Binding-site contacts:
Ligand atom C18 contacts residue LEU322 of chain 1.F at 4.2 Å (hydrophobic).
Ligand atom O34 contacts residue SER192 of chain 1.F at 3.0 Å (h-bond).
Ligand atom C17 contacts residue LEU322 of chain 1.F at 3.6 Å (hydrophobic).
Ligand atom O09 contacts residue ILE324 of chain 1.F at 3.2 Å.
Ligand atom C83 contacts residue LEU377 of chain 1.F at 2.4 Å (hydrophobic).
Ligand atom C08 contacts residue GLY187 of chain 1.F at 4.2 Å.
Ligand atom C10 contacts residue LEU322 of chain 1.F at 4.0 Å (hydrophobic).
Ligand atom C13 contacts residue LEU377 of chain 1.F at 3.9 Å (hydrophobic).
Ligand atom C17 contacts residue ARG323 of chain 1.F at 3.6 Å.
Ligand atom C01 contacts residue TYR180 of chain 1.F at 3.7 Å (hydrophobic).
Ligand atom C24 contacts residue TYR190 of chain 1.F at 3.8 Å (hydrophobic).
Ligand atom C29 contacts residue TYR190 of chain 1.F at 4.1 Å (hydrophobic).
Ligand atom C14 contacts residue ILE188 of chain 1.F at 3.5 Å (hydrophobic).
Ligand atom C19 contacts residue TYR190 of chain 1.F at 4.1 Å (hydrophobic).
Ligand atom C10 contacts residue ILE324 of chain 1.F at 3.1 Å (hydrophobic).
Ligand atom C83 contacts residue VAL373 of chain 1.F at 3.7 Å (hydrophobic).
Ligand atom C85 contacts residue ALA184 of chain 1.F at 3.7 Å (hydrophobic).
Ligand atom O82 contacts residue ILE324 of chain 1.F at 3.3 Å.
Ligand atom C18 contacts residue ARG323 of chain 1.F at 3.2 Å.
Ligand atom C23 contacts residue TYR190 of chain 1.F at 4.3 Å (hydrophobic).
Ligand atom C16 contacts residue GLY187 of chain 1.F at 3.8 Å.
Ligand atom C29 contacts residue SER192 of chain 1.F at 4.0 Å.
Ligand atom C02 contacts residue VAL373 of chain 1.F at 4.2 Å (hydrophobic).
Ligand atom C30 contacts residue TYR190 of chain 1.F at 4.0 Å (hydrophobic).
Ligand atom C13 contacts residue ILE188 of chain 1.F at 3.2 Å (hydrophobic).
Ligand atom C11 contacts residue GLY187 of chain 1.F at 3.7 Å.
Ligand atom C19 contacts residue GLY187 of chain 1.F at 3.6 Å.
Ligand atom C17 contacts residue GLY187 of chain 1.F at 3.4 Å.
Ligand atom C01 contacts residue LEU183 of chain 1.F at 3.8 Å (hydrophobic).
Ligand atom C18 contacts residue GLY187 of chain 1.F at 4.0 Å.
Ligand atom C85 contacts residue LEU183 of chain 1.F at 3.9 Å (hydrophobic).
Ligand atom O33 contacts residue TYR190 of chain 1.F at 3.6 Å (h-bond).
Ligand atom C08 contacts residue ILE324 of chain 1.F at 3.4 Å (hydrophobic).
Ligand atom C20 contacts residue GLY187 of chain 1.F at 4.0 Å.
Ligand atom C06 contacts residue LEU377 of chain 1.F at 3.9 Å (hydrophobic).
Ligand atom C15 contacts residue GLY187 of chain 1.F at 3.5 Å.
Ligand atom O84 contacts residue ALA184 of chain 1.F at 3.5 Å.
Ligand atom O82 contacts residue LEU322 of chain 1.F at 3.6 Å.
Ligand atom C26 contacts residue TYR190 of chain 1.F at 4.1 Å (hydrophobic).
Ligand atom C10 contacts residue GLY187 of chain 1.F at 3.9 Å.

A small-molecule ligand and the protein it binds are described below.
Small molecule (SMILES): C[C@@H]1CC[C@@]2(OC1)O[C@H]1[C@@H](O)[C@H]3[C@@H]4CC[C@H]5C[C@@H](O[C@@H]6O[C@H](CO)[C@H](O[C@@H]7O[C@H](CO)[C@@H](O)[C@H](O[C@@H]8OC[C@@H](O)[C@H](O)[C@H]8O)[C@H]7O[C@@H]7O[C@H](CO)[C@H](O)[C@H](O[C@@H]8O[C@H](CO)[C@@H](O)[C@H](O)[C@H]8O)[C@H]7O)[C@H](O)[C@H]6O)[C@H](O)C[C@]5(C)[C@H]4CC[C@]3(C)[C@H]1[C@@H]2C

Sequence of chain 1.F:
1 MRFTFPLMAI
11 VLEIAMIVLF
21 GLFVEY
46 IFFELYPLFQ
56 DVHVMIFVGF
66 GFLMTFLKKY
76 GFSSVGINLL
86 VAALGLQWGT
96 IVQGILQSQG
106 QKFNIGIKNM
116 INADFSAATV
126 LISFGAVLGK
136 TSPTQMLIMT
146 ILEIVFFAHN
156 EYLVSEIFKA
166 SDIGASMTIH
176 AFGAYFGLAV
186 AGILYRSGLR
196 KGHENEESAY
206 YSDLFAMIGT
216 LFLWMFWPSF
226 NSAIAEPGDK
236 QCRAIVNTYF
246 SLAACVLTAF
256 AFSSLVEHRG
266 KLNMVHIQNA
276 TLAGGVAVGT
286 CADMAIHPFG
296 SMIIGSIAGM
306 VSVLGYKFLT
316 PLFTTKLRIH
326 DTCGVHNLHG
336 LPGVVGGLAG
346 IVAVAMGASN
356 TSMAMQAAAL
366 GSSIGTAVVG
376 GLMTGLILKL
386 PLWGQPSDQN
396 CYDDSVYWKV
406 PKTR